Sequence of chain 1.A:
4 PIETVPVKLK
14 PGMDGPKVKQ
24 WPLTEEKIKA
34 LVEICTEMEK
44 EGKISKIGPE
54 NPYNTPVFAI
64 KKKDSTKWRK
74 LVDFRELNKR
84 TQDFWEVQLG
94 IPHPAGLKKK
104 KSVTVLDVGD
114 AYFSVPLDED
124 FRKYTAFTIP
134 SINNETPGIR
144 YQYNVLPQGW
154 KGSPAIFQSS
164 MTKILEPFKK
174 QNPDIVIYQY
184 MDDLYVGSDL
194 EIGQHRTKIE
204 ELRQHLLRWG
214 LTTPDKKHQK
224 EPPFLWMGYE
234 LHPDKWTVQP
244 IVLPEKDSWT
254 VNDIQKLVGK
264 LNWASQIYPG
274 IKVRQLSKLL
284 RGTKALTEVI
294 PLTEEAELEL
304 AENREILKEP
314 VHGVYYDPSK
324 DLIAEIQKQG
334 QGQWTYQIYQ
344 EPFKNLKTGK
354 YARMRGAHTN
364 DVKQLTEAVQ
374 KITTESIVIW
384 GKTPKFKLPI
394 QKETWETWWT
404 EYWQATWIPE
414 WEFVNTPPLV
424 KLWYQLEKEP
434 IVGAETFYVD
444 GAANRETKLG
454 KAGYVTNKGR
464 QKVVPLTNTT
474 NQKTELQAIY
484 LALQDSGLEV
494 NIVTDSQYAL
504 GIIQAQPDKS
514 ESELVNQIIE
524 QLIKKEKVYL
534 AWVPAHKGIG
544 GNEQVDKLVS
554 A

This protein binds this small molecule.
Small molecule (SMILES): COC(=O)[C@H](O[C@H]1CC[C@@H](n2cc(C)c(=O)[nH]c2=O)C1)P(=O)(O)O

Binding-site contacts:
Ligand atom C8 contacts residue MET184 of chain 1.A at 3.9 Å (hydrophobic).
Ligand atom C20 contacts residue TYR115 of chain 1.A at 4.0 Å (hydrophobic).
Ligand atom P16 contacts residue MG1 of chain 1.I at 2.9 Å.
Ligand atom P16 contacts residue ARG72 of chain 1.A at 3.7 Å.
Ligand atom O11 contacts residue ALA114 of chain 1.A at 3.9 Å.
Ligand atom C5 contacts residue ARG72 of chain 1.A at 3.5 Å.
Ligand atom O23 contacts residue GLN151 of chain 1.A at 4.0 Å.
Ligand atom O11 contacts residue ASP185 of chain 1.A at 3.8 Å.
Ligand atom O17 contacts residue MG1 of chain 1.I at 2.5 Å.
Ligand atom C12 contacts residue MG1 of chain 1.I at 3.6 Å.
Ligand atom O19 contacts residue MG1 of chain 1.I at 2.4 Å.
Ligand atom C20 contacts residue GLN151 of chain 1.A at 3.8 Å.
Ligand atom O19 contacts residue ASP185 of chain 1.A at 3.6 Å (salt-bridge).
Ligand atom C10 contacts residue ALA114 of chain 1.A at 3.8 Å (hydrophobic).
Ligand atom C9 contacts residue TYR115 of chain 1.A at 3.5 Å (hydrophobic).
Ligand atom C13 contacts residue MG1 of chain 1.I at 3.4 Å.
Ligand atom O23 contacts residue TYR115 of chain 1.A at 3.8 Å.
Ligand atom C12 contacts residue ARG72 of chain 1.A at 3.6 Å.
Ligand atom C3 contacts residue ARG72 of chain 1.A at 3.9 Å.
Ligand atom O14 contacts residue ASP110 of chain 1.A at 3.4 Å (salt-bridge).
Ligand atom C12 contacts residue ASP185 of chain 1.A at 4.1 Å.
Ligand atom C13 contacts residue MG1 of chain 1.J at 3.0 Å.
Ligand atom O14 contacts residue MG1 of chain 1.J at 2.0 Å.
Ligand atom O14 contacts residue ASP185 of chain 1.A at 2.8 Å (salt-bridge).
Ligand atom O15 contacts residue MG1 of chain 1.J at 3.3 Å.
Ligand atom C9 contacts residue MET184 of chain 1.A at 3.6 Å (hydrophobic).
Ligand atom C8 contacts residue TYR115 of chain 1.A at 3.3 Å (hydrophobic).
Ligand atom O18 contacts residue ARG72 of chain 1.A at 2.6 Å (salt-bridge).
Ligand atom O19 contacts residue VAL111 of chain 1.A at 3.7 Å.
Ligand atom C20 contacts residue ARG72 of chain 1.A at 3.4 Å.
Ligand atom O18 contacts residue GLN151 of chain 1.A at 4.1 Å.
Ligand atom O18 contacts residue LYS65 of chain 1.A at 3.9 Å.
Ligand atom C13 contacts residue ASP185 of chain 1.A at 3.8 Å.
Ligand atom N6 contacts residue ARG72 of chain 1.A at 3.8 Å.
Ligand atom O14 contacts residue ASP186 of chain 1.A at 4.0 Å.
Ligand atom O14 contacts residue MG1 of chain 1.I at 2.6 Å.
Ligand atom C7 contacts residue TYR115 of chain 1.A at 3.5 Å (hydrophobic).
Ligand atom O19 contacts residue ASP113 of chain 1.A at 3.8 Å.
Ligand atom O11 contacts residue MG1 of chain 1.I at 4.0 Å.
Ligand atom O19 contacts residue ALA114 of chain 1.A at 3.5 Å (h-bond).